Sequence of chain 1.B:
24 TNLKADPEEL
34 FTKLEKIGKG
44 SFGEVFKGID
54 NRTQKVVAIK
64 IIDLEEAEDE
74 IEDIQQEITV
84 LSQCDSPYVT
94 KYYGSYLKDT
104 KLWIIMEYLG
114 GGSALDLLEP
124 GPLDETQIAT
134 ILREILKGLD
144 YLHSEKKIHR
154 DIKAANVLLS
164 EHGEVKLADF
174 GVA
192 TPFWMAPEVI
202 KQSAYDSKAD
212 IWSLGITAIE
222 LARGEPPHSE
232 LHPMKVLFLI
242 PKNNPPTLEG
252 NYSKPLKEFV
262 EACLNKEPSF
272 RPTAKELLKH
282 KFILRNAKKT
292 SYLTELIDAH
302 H

The protein below binds the small molecule below.
Small molecule (SMILES): CNc1ncc2cc(-c3ccc(-c4nc(C)ccc4OC)cc3Cl)c(=O)n(CC3OCC(N)CO3)c2n1

Binding-site contacts:
Ligand atom C4 contacts residue ALA61 of chain 1.B at 3.5 Å (hydrophobic).
Ligand atom C24 contacts residue ASP172 of chain 1.B at 3.5 Å.
Ligand atom C14 contacts residue GLU80 of chain 1.B at 3.5 Å.
Ligand atom CL contacts residue ALA61 of chain 1.B at 3.5 Å.
Ligand atom C16 contacts residue GLU80 of chain 1.B at 3.2 Å.
Ligand atom C2 contacts residue LEU161 of chain 1.B at 3.6 Å (hydrophobic).
Ligand atom N1 contacts residue LEU161 of chain 1.B at 3.5 Å.
Ligand atom C20 contacts residue VAL48 of chain 1.B at 3.6 Å (hydrophobic).
Ligand atom C10 contacts residue LYS63 of chain 1.B at 3.4 Å.
Ligand atom O contacts residue MET109 of chain 1.B at 3.3 Å (h-bond).
Ligand atom C14 contacts residue ILE81 of chain 1.B at 3.5 Å (hydrophobic).
Ligand atom C2 contacts residue ALA61 of chain 1.B at 3.4 Å (hydrophobic).
Ligand atom C2 contacts residue GLU110 of chain 1.B at 3.2 Å.
Ligand atom O contacts residue ILE107 of chain 1.B at 3.5 Å.
Ligand atom CL contacts residue LYS63 of chain 1.B at 3.6 Å.
Ligand atom C19 contacts residue ASP172 of chain 1.B at 3.5 Å.
Ligand atom C23 contacts residue ASP172 of chain 1.B at 3.4 Å.
Ligand atom C15 contacts residue ILE77 of chain 1.B at 3.5 Å (hydrophobic).
Ligand atom N1 contacts residue LEU112 of chain 1.B at 3.1 Å (h-bond).
Ligand atom C13 contacts residue LEU84 of chain 1.B at 3.6 Å (hydrophobic).
Ligand atom C23 contacts residue ALA158 of chain 1.B at 3.6 Å (hydrophobic).
Ligand atom C18 contacts residue ASP172 of chain 1.B at 3.4 Å.
Ligand atom N5 contacts residue ASP172 of chain 1.B at 3.0 Å (salt-bridge).
Ligand atom N3 contacts residue LYS63 of chain 1.B at 2.7 Å (salt-bridge).
Ligand atom C5 contacts residue ALA61 of chain 1.B at 3.6 Å (hydrophobic).
Ligand atom N5 contacts residue ALA158 of chain 1.B at 2.9 Å (h-bond).
Ligand atom N5 contacts residue ASN159 of chain 1.B at 3.0 Å (h-bond).
Ligand atom C1 contacts residue LEU161 of chain 1.B at 3.6 Å (hydrophobic).
Ligand atom C15 contacts residue GLU80 of chain 1.B at 3.5 Å.
Ligand atom O2 contacts residue LEU161 of chain 1.B at 3.6 Å.
Ligand atom C16 contacts residue LYS63 of chain 1.B at 3.6 Å.
Ligand atom C11 contacts residue LYS63 of chain 1.B at 3.5 Å.
Ligand atom C17 contacts residue GLU80 of chain 1.B at 3.5 Å.
Ligand atom C4 contacts residue LEU161 of chain 1.B at 3.6 Å (hydrophobic).
Ligand atom N contacts residue LEU112 of chain 1.B at 2.7 Å (h-bond).
Ligand atom C24 contacts residue ALA158 of chain 1.B at 3.4 Å (hydrophobic).
Ligand atom C13 contacts residue TYR95 of chain 1.B at 3.6 Å (hydrophobic).
Ligand atom C contacts residue LEU112 of chain 1.B at 3.4 Å (hydrophobic).
Ligand atom C18 contacts residue LYS63 of chain 1.B at 3.5 Å.
Ligand atom O1 contacts residue VAL48 of chain 1.B at 3.1 Å.